Sequence of chain 1.C:
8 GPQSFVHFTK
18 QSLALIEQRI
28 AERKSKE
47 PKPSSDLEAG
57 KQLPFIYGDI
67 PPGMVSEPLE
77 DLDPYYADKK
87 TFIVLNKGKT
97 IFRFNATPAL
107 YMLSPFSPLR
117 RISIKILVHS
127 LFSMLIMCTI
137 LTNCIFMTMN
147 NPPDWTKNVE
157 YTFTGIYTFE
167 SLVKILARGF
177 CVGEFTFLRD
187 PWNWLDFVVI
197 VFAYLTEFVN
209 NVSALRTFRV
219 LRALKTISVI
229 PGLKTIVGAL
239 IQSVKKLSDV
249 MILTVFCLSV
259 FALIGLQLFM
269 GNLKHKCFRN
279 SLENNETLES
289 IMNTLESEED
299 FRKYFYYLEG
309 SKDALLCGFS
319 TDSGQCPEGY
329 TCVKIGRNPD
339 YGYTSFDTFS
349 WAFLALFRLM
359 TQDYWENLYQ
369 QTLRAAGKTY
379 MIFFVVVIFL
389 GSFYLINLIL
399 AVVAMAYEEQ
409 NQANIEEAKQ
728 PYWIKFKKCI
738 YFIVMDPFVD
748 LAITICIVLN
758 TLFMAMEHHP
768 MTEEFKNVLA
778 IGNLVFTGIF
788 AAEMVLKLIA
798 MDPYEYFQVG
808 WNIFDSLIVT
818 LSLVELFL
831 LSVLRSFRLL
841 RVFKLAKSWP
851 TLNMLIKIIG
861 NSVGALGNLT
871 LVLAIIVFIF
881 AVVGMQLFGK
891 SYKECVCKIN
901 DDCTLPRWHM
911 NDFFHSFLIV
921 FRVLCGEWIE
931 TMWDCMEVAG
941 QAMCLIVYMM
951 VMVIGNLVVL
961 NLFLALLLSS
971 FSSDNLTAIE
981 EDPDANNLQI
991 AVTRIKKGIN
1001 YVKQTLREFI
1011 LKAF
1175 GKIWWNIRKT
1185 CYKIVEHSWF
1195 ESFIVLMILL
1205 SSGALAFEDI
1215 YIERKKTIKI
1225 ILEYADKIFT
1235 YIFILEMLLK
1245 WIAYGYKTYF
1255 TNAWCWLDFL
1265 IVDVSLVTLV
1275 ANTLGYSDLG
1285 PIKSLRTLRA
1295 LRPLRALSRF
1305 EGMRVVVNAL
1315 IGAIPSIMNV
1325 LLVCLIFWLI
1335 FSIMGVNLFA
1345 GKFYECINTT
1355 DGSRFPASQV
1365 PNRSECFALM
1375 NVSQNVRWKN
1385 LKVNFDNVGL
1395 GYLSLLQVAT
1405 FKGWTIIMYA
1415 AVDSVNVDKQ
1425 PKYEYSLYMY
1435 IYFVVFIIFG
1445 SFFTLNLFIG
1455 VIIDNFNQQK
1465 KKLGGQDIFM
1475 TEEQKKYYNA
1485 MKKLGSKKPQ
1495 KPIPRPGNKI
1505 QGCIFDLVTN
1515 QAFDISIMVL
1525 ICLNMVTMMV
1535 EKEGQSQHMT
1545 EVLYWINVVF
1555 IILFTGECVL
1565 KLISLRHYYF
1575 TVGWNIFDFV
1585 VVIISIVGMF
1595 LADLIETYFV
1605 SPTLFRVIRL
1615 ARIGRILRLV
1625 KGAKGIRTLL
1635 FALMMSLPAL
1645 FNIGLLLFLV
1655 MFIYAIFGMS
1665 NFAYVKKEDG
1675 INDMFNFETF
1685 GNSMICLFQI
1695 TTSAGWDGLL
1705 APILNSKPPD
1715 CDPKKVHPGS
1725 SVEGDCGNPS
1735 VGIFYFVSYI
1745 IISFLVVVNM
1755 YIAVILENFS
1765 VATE

A protein and the small-molecule ligand that binds it are described below.
Small molecule (SMILES): Nc1[nH]ncc1-c1cc(Cl)ccc1Oc1cc(F)c(S(=O)(=O)Nc2cscn2)cc1Cl

Binding-site contacts:
Ligand atom S04 contacts residue MET1593 of chain 1.C at 3.4 Å (h-bond).
Ligand atom C29 contacts residue ARG1619 of chain 1.C at 3.8 Å.
Ligand atom F05 contacts residue VAL1552 of chain 1.C at 3.6 Å.
Ligand atom N12 contacts residue GLU1600 of chain 1.C at 3.0 Å (salt-bridge).
Ligand atom S04 contacts residue GLY1592 of chain 1.C at 3.5 Å.
Ligand atom C21 contacts residue TYR1548 of chain 1.C at 3.7 Å (hydrophobic).
Ligand atom N13 contacts residue ARG1613 of chain 1.C at 3.7 Å.
Ligand atom C30 contacts residue SER1589 of chain 1.C at 3.8 Å.
Ligand atom C25 contacts residue ASP1597 of chain 1.C at 3.6 Å.
Ligand atom C29 contacts residue ARG1616 of chain 1.C at 3.6 Å.
Ligand atom CL01 contacts residue TYR1548 of chain 1.C at 3.6 Å.
Ligand atom O08 contacts residue ARG1616 of chain 1.C at 3.7 Å.
Ligand atom C25 contacts residue MET1593 of chain 1.C at 3.7 Å (hydrophobic).
Ligand atom N10 contacts residue GLU1545 of chain 1.C at 3.8 Å.
Ligand atom CL01 contacts residue PHE1609 of chain 1.C at 3.4 Å.
Ligand atom N11 contacts residue GLU1545 of chain 1.C at 3.3 Å (salt-bridge).
Ligand atom C26 contacts residue TRP1549 of chain 1.C at 3.5 Å (hydrophobic).
Ligand atom C31 contacts residue MET1593 of chain 1.C at 3.6 Å (hydrophobic).
Ligand atom C31 contacts residue GLY1592 of chain 1.C at 3.5 Å.
Ligand atom S04 contacts residue ALA1615 of chain 1.C at 3.6 Å.
Ligand atom S04 contacts residue SER1589 of chain 1.C at 3.7 Å.
Ligand atom C31 contacts residue ARG1613 of chain 1.C at 3.7 Å.
Ligand atom C30 contacts residue ARG1619 of chain 1.C at 3.1 Å.
Ligand atom C26 contacts residue TYR1548 of chain 1.C at 3.5 Å (hydrophobic).
Ligand atom N11 contacts residue TYR1548 of chain 1.C at 3.3 Å.
Ligand atom C16 contacts residue ASP1597 of chain 1.C at 3.7 Å.
Ligand atom C24 contacts residue TYR1548 of chain 1.C at 3.7 Å (hydrophobic).
Ligand atom F05 contacts residue TYR1548 of chain 1.C at 3.4 Å.
Ligand atom S04 contacts residue ARG1616 of chain 1.C at 3.7 Å.
Ligand atom N09 contacts residue ARG1619 of chain 1.C at 3.5 Å (salt-bridge).
Ligand atom O07 contacts residue ASN1551 of chain 1.C at 3.1 Å.
Ligand atom CL01 contacts residue GLU1600 of chain 1.C at 3.6 Å.
Ligand atom F05 contacts residue ASN1551 of chain 1.C at 3.4 Å.
Ligand atom C28 contacts residue ASP1597 of chain 1.C at 3.8 Å.
Ligand atom N11 contacts residue TRP1549 of chain 1.C at 3.4 Å (h-bond).
Ligand atom C30 contacts residue ARG1616 of chain 1.C at 3.7 Å.
Ligand atom N12 contacts residue TYR1548 of chain 1.C at 3.8 Å.
Ligand atom N12 contacts residue ASP1597 of chain 1.C at 3.4 Å (salt-bridge).
Ligand atom O08 contacts residue ARG1613 of chain 1.C at 2.6 Å (salt-bridge).
Ligand atom N10 contacts residue TYR1548 of chain 1.C at 3.4 Å.